Sequence of chain 1.D:
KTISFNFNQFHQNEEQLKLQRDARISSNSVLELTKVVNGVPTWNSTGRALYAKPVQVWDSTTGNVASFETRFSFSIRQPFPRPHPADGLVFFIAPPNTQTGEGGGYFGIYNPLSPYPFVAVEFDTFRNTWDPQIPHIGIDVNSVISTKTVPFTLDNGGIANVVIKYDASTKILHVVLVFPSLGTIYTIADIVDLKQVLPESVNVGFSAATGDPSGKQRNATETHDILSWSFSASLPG

The small molecule below binds the protein below.
Small molecule (SMILES): CC(=O)N[C@H]1[C@@H](O[C@H]2[C@H](O[C@H]3O[C@@H](C)[C@@H](O)[C@@H](O)[C@@H]3O)[C@@H](NC(C)=O)CO[C@@H]2CO)O[C@H](CO)[C@@H](O)[C@@H]1O

Binding-site contacts:
Ligand atom C2 contacts residue PRO83 of chain 1.D at 3.9 Å (hydrophobic).
Ligand atom C1 contacts residue ASN219 of chain 1.D at 1.3 Å.
Ligand atom O6 contacts residue PRO81 of chain 1.D at 3.9 Å.
Ligand atom O6 contacts residue ARG82 of chain 1.D at 2.9 Å.
Ligand atom O5 contacts residue PHE80 of chain 1.D at 3.7 Å.
Ligand atom C2 contacts residue ARG82 of chain 1.D at 4.0 Å.
Ligand atom C5 contacts residue ASN219 of chain 1.D at 3.2 Å.
Ligand atom C7 contacts residue PRO83 of chain 1.D at 3.5 Å (hydrophobic).
Ligand atom O7 contacts residue GLN217 of chain 1.D at 4.2 Å.
Ligand atom O6 contacts residue PHE80 of chain 1.D at 4.2 Å.
Ligand atom C6 contacts residue PHE80 of chain 1.D at 4.2 Å (hydrophobic).
Ligand atom C8 contacts residue GLN217 of chain 1.D at 3.1 Å.
Ligand atom O5 contacts residue ASN219 of chain 1.D at 1.8 Å (h-bond).
Ligand atom C6 contacts residue ASN219 of chain 1.D at 4.1 Å.
Ligand atom O7 contacts residue PRO83 of chain 1.D at 3.2 Å.
Ligand atom C7 contacts residue GLN217 of chain 1.D at 3.9 Å.
Ligand atom C2 contacts residue ASN219 of chain 1.D at 2.3 Å.
Ligand atom O7 contacts residue ARG82 of chain 1.D at 4.3 Å.
Ligand atom C4 contacts residue ASN219 of chain 1.D at 3.7 Å.
Ligand atom C1 contacts residue ARG82 of chain 1.D at 4.2 Å.
Ligand atom O6 contacts residue ASN219 of chain 1.D at 4.3 Å.
Ligand atom O2 contacts residue ARG82 of chain 1.D at 2.9 Å.
Ligand atom O5 contacts residue ARG82 of chain 1.D at 4.5 Å.
Ligand atom N2 contacts residue PRO83 of chain 1.D at 3.8 Å.
Ligand atom O3 contacts residue ARG82 of chain 1.D at 4.4 Å.
Ligand atom C6 contacts residue ARG82 of chain 1.D at 3.6 Å.
Ligand atom C7 contacts residue ASN219 of chain 1.D at 4.2 Å.
Ligand atom C8 contacts residue PRO83 of chain 1.D at 4.2 Å (hydrophobic).
Ligand atom N2 contacts residue ASN219 of chain 1.D at 3.2 Å (h-bond).
Ligand atom C3 contacts residue ASN219 of chain 1.D at 3.5 Å.